Sequence of chain 1.C:
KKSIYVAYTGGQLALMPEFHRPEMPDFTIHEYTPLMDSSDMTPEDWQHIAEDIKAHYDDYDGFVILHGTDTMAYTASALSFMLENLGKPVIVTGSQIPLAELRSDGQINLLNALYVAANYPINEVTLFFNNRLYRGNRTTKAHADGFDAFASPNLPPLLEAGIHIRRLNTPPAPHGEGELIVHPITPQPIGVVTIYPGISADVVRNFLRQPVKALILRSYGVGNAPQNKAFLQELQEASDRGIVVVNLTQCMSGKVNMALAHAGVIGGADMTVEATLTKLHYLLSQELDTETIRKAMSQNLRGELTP

Binding-site contacts:
Ligand atom ND2 contacts residue THR182 of chain 1.C at 3.0 Å (h-bond).
Ligand atom CA contacts residue THR291 of chain 1.C at 4.1 Å.
Ligand atom OXT contacts residue EDO1 of chain 1.K at 3.9 Å.
Ligand atom OD1 contacts residue EDO1 of chain 1.W at 3.8 Å.
Ligand atom CG contacts residue EDO1 of chain 1.K at 4.1 Å.
Ligand atom CB contacts residue EDO1 of chain 1.W at 3.3 Å.
Ligand atom CA contacts residue CYS293 of chain 1.C at 3.5 Å (hydrophobic).
Ligand atom OXT contacts residue GLN292 of chain 1.C at 3.4 Å (h-bond).
Ligand atom C contacts residue VAL322 of chain 1.C at 4.0 Å (hydrophobic).
Ligand atom OXT contacts residue VAL322 of chain 1.C at 3.5 Å.
Ligand atom ND2 contacts residue GLU323 of chain 1.C at 2.6 Å (salt-bridge).
Ligand atom O contacts residue ARG260 of chain 1.A at 3.5 Å (salt-bridge).
Ligand atom O contacts residue ARG260 of chain 1.C at 3.4 Å (salt-bridge).
Ligand atom N contacts residue THR291 of chain 1.C at 3.0 Å (h-bond).
Ligand atom ND2 contacts residue THR321 of chain 1.C at 3.9 Å.
Ligand atom N contacts residue GLN292 of chain 1.C at 4.0 Å.
Ligand atom OD1 contacts residue VAL322 of chain 1.C at 2.8 Å (h-bond).
Ligand atom ND2 contacts residue MET294 of chain 1.C at 4.1 Å.
Ligand atom OXT contacts residue THR291 of chain 1.C at 3.6 Å.
Ligand atom CG contacts residue VAL322 of chain 1.C at 3.8 Å (hydrophobic).
Ligand atom OD1 contacts residue GLU323 of chain 1.C at 3.4 Å (salt-bridge).
Ligand atom CG contacts residue THR321 of chain 1.C at 4.0 Å.
Ligand atom CG contacts residue GLU323 of chain 1.C at 3.4 Å.
Ligand atom C contacts residue ARG260 of chain 1.C at 3.5 Å.
Ligand atom C contacts residue EDO1 of chain 1.K at 3.8 Å.
Ligand atom ND2 contacts residue EDO1 of chain 1.K at 3.9 Å.
Ligand atom OXT contacts residue ARG260 of chain 1.C at 2.7 Å (salt-bridge).
Ligand atom O contacts residue GLN292 of chain 1.C at 4.2 Å.
Ligand atom CG contacts residue THR182 of chain 1.C at 4.2 Å.
Ligand atom C contacts residue GLN292 of chain 1.C at 3.5 Å.
Ligand atom CG contacts residue EDO1 of chain 1.W at 3.7 Å.
Ligand atom CB contacts residue MET294 of chain 1.C at 3.2 Å (hydrophobic).
Ligand atom CG contacts residue MET294 of chain 1.C at 4.1 Å (hydrophobic).
Ligand atom N contacts residue CYS293 of chain 1.C at 3.0 Å (h-bond).
Ligand atom N contacts residue EDO1 of chain 1.W at 2.9 Å (h-bond).
Ligand atom CA contacts residue MET294 of chain 1.C at 4.2 Å (hydrophobic).
Ligand atom OD1 contacts residue THR321 of chain 1.C at 3.5 Å.
Ligand atom CA contacts residue EDO1 of chain 1.W at 3.6 Å.
Ligand atom CA contacts residue GLN292 of chain 1.C at 3.5 Å.
Ligand atom O contacts residue EDO1 of chain 1.K at 3.0 Å (h-bond).

Sequence of chain 1.A:
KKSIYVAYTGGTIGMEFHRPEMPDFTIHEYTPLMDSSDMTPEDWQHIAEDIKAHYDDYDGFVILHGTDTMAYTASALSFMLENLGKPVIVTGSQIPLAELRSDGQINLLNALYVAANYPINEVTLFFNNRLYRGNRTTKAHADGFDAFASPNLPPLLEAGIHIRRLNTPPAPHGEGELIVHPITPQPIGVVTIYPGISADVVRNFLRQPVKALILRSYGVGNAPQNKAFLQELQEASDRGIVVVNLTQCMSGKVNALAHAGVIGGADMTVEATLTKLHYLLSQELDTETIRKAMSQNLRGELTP

A small-molecule ligand and the protein it binds are described below.
Small molecule (SMILES): NC(=O)C[C@H](N)C(=O)O